A small-molecule ligand and the protein it binds are described below.
Small molecule (SMILES): C=CCNC(=O)[C@H](CCC(N)=O)NC(C)=O

Binding-site contacts:
Ligand atom O2 contacts residue ARG97 of chain 1.A at 3.6 Å (salt-bridge).
Ligand atom C10 contacts residue ARG94 of chain 1.A at 3.6 Å.
Ligand atom N2 contacts residue ARG97 of chain 1.A at 3.4 Å (salt-bridge).
Ligand atom C8 contacts residue ARG97 of chain 1.A at 3.0 Å.
Ligand atom C7 contacts residue ARG97 of chain 1.A at 2.8 Å.
Ligand atom C9 contacts residue HIS98 of chain 1.A at 3.7 Å.
Ligand atom C5 contacts residue ARG94 of chain 1.A at 3.8 Å.
Ligand atom N2 contacts residue ARG94 of chain 1.A at 4.2 Å.
Ligand atom C7 contacts residue ARG94 of chain 1.A at 4.0 Å.
Ligand atom C5 contacts residue HIS98 of chain 1.A at 3.9 Å.
Ligand atom C1 contacts residue CYS101 of chain 1.A at 2.6 Å (hydrophobic).
Ligand atom C6 contacts residue ARG94 of chain 1.A at 4.1 Å.
Ligand atom C2 contacts residue LEU83 of chain 1.A at 4.3 Å (hydrophobic).
Ligand atom C6 contacts residue ARG97 of chain 1.A at 4.0 Å.
Ligand atom C1 contacts residue LEU83 of chain 1.A at 4.2 Å (hydrophobic).
Ligand atom C3 contacts residue CYS101 of chain 1.A at 2.9 Å (hydrophobic).
Ligand atom N1 contacts residue CYS101 of chain 1.A at 4.0 Å.
Ligand atom N3 contacts residue ARG94 of chain 1.A at 4.2 Å.
Ligand atom O3 contacts residue HIS98 of chain 1.A at 3.8 Å.
Ligand atom C3 contacts residue HIS98 of chain 1.A at 4.2 Å.
Ligand atom C2 contacts residue CYS101 of chain 1.A at 1.7 Å (hydrophobic).
Ligand atom O1 contacts residue HIS98 of chain 1.A at 4.3 Å.
Ligand atom N3 contacts residue HIS98 of chain 1.A at 3.1 Å.
Ligand atom N1 contacts residue ARG97 of chain 1.A at 3.9 Å.
Ligand atom N1 contacts residue HIS98 of chain 1.A at 4.1 Å.
Ligand atom C3 contacts residue ARG97 of chain 1.A at 3.8 Å.
Ligand atom C2 contacts residue ARG97 of chain 1.A at 4.0 Å.
Ligand atom C4 contacts residue HIS98 of chain 1.A at 4.1 Å.

Sequence of chain 1.A:
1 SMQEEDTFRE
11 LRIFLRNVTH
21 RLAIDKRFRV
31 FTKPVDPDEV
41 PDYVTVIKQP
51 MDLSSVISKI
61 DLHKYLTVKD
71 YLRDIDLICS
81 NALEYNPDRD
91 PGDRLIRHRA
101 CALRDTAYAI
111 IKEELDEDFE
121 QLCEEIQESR